Binding-site contacts:
Ligand atom C4 contacts residue ASN61 of chain 1.C at 4.2 Å.
Ligand atom N2 contacts residue ASN61 of chain 1.C at 2.9 Å (h-bond).
Ligand atom C1 contacts residue ASN61 of chain 1.C at 1.4 Å.
Ligand atom C8 contacts residue PHE59 of chain 1.C at 3.5 Å (hydrophobic).
Ligand atom O7 contacts residue ASN61 of chain 1.C at 4.2 Å.
Ligand atom C5 contacts residue ASN61 of chain 1.C at 3.7 Å.
Ligand atom O5 contacts residue ASN61 of chain 1.C at 2.4 Å (h-bond).
Ligand atom C2 contacts residue ASN61 of chain 1.C at 2.4 Å.
Ligand atom C7 contacts residue ASN61 of chain 1.C at 3.7 Å.
Ligand atom C3 contacts residue ASN61 of chain 1.C at 3.8 Å.

The protein below binds the small molecule below.
Small molecule (SMILES): CC(=O)N[C@@H]1[C@@H](O)[C@H](O)[C@@H](CO)O[C@H]1O

Sequence of chain 1.C:
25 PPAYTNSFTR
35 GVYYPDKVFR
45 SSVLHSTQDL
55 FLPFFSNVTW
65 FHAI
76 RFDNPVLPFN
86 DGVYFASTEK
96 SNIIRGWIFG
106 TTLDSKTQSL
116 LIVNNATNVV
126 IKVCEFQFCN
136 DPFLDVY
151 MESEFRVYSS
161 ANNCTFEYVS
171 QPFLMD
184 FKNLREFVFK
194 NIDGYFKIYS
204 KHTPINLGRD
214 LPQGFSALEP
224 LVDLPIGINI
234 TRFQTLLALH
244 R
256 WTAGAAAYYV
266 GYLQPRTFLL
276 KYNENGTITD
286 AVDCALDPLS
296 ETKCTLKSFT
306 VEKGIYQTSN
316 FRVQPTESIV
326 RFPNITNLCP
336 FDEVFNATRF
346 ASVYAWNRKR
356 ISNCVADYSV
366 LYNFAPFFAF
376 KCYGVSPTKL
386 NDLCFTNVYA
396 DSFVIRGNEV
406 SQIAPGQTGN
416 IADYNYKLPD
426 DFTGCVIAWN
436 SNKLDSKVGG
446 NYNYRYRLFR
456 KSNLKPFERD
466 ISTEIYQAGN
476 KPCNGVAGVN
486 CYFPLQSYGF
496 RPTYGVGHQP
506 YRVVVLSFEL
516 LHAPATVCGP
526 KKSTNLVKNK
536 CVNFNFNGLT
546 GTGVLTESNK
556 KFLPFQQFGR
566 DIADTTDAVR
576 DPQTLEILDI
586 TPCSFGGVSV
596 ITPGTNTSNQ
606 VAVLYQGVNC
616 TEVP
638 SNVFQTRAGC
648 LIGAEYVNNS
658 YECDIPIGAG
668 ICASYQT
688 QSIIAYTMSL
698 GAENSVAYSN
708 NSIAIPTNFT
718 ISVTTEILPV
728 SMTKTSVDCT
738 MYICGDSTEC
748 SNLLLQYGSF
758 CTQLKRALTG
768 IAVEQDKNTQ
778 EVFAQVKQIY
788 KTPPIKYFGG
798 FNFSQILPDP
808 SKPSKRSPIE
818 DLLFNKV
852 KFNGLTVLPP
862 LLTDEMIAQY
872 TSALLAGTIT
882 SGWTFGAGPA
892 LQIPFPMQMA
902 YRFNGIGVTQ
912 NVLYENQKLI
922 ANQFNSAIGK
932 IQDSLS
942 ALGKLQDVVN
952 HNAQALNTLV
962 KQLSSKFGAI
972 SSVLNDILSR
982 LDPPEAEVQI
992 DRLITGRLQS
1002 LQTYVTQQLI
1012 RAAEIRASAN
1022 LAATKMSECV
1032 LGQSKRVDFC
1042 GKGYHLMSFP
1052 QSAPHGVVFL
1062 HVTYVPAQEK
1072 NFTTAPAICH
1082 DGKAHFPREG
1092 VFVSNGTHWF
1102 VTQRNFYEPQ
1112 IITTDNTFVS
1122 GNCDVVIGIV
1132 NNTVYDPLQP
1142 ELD